The small molecule below binds the protein below.
Small molecule (SMILES): CC(=O)N[C@@H]1[C@@H](O)[C@H](O)[C@@H](CO)O[C@H]1O

Sequence of chain 1.D:
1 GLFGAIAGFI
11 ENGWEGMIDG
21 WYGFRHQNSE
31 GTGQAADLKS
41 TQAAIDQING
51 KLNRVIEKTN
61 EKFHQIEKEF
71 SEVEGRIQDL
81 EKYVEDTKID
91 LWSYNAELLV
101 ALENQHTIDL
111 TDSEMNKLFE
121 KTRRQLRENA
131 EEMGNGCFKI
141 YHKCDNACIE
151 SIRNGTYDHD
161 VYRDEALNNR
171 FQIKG

Binding-site contacts:
Ligand atom C6 contacts residue ALA147 of chain 1.D at 3.7 Å (hydrophobic).
Ligand atom O7 contacts residue ASN154 of chain 1.D at 3.0 Å (h-bond).
Ligand atom C5 contacts residue GLU150 of chain 1.D at 4.4 Å.
Ligand atom O6 contacts residue GLU150 of chain 1.D at 3.4 Å.
Ligand atom C1 contacts residue THR156 of chain 1.D at 3.5 Å.
Ligand atom O5 contacts residue ASN154 of chain 1.D at 2.4 Å (h-bond).
Ligand atom N2 contacts residue ASN154 of chain 1.D at 2.9 Å (h-bond).
Ligand atom C3 contacts residue ASN154 of chain 1.D at 3.7 Å.
Ligand atom C8 contacts residue ASN154 of chain 1.D at 4.4 Å.
Ligand atom C1 contacts residue ASN154 of chain 1.D at 1.4 Å.
Ligand atom C1 contacts residue SER151 of chain 1.D at 4.1 Å.
Ligand atom O5 contacts residue GLU150 of chain 1.D at 3.5 Å (salt-bridge).
Ligand atom O5 contacts residue THR156 of chain 1.D at 4.4 Å.
Ligand atom O5 contacts residue SER151 of chain 1.D at 3.8 Å.
Ligand atom C2 contacts residue ASN154 of chain 1.D at 2.4 Å.
Ligand atom C5 contacts residue ASN154 of chain 1.D at 3.7 Å.
Ligand atom C5 contacts residue ALA147 of chain 1.D at 4.3 Å (hydrophobic).
Ligand atom O7 contacts residue GLU150 of chain 1.D at 4.3 Å.
Ligand atom C2 contacts residue GLU150 of chain 1.D at 4.3 Å.
Ligand atom C7 contacts residue THR156 of chain 1.D at 4.3 Å.
Ligand atom C4 contacts residue ASN154 of chain 1.D at 4.2 Å.
Ligand atom C2 contacts residue THR156 of chain 1.D at 4.3 Å.
Ligand atom N2 contacts residue THR156 of chain 1.D at 3.8 Å.
Ligand atom C7 contacts residue ASN154 of chain 1.D at 3.2 Å.
Ligand atom C6 contacts residue GLU150 of chain 1.D at 3.8 Å.
Ligand atom C1 contacts residue GLU150 of chain 1.D at 3.7 Å.
Ligand atom C8 contacts residue THR156 of chain 1.D at 4.2 Å.